This small molecule binds to this protein.
Small molecule (SMILES): O=C1O[C@H](CO)[C@@H](O)[C@H](O[C@H]2O[C@H](CO)[C@@H](O)[C@H](O)[C@@H]2O)[C@@H]1O

Binding-site contacts:
Ligand atom O2 contacts residue ASP37 of chain 2.B at 2.7 Å (salt-bridge).
Ligand atom O3 contacts residue ASP28 of chain 2.A at 4.2 Å.
Ligand atom C2 contacts residue ASP28 of chain 2.A at 3.5 Å.
Ligand atom C6 contacts residue ALA42 of chain 2.A at 4.5 Å (hydrophobic).
Ligand atom C4 contacts residue ASN30 of chain 2.A at 4.2 Å.
Ligand atom C6 contacts residue PO41 of chain 2.J at 3.3 Å.
Ligand atom C1 contacts residue TYR34 of chain 2.A at 3.8 Å (hydrophobic).
Ligand atom C2 contacts residue TYR34 of chain 2.A at 3.6 Å (hydrophobic).
Ligand atom C5 contacts residue ASN30 of chain 2.A at 4.0 Å.
Ligand atom O3 contacts residue LYS38 of chain 2.B at 2.8 Å (salt-bridge).
Ligand atom O6 contacts residue PO41 of chain 2.J at 2.8 Å (h-bond).
Ligand atom C2 contacts residue GLN26 of chain 2.A at 3.7 Å.
Ligand atom O4 contacts residue TYR34 of chain 2.A at 2.7 Å (h-bond).
Ligand atom O2 contacts residue ASN30 of chain 2.A at 3.1 Å (h-bond).
Ligand atom C6 contacts residue PRO39 of chain 2.A at 3.9 Å (hydrophobic).
Ligand atom O6 contacts residue ALA42 of chain 2.A at 4.4 Å.
Ligand atom C5 contacts residue ASP28 of chain 2.A at 4.1 Å.
Ligand atom C4 contacts residue GLN26 of chain 2.A at 4.4 Å.
Ligand atom O4 contacts residue ASP28 of chain 2.A at 4.3 Å.
Ligand atom C1 contacts residue ASN30 of chain 2.A at 3.8 Å.
Ligand atom C1 contacts residue GLN26 of chain 2.A at 4.3 Å.
Ligand atom O3 contacts residue TYR34 of chain 2.A at 3.4 Å (h-bond).
Ligand atom C2 contacts residue ASP37 of chain 2.B at 3.4 Å.
Ligand atom O6 contacts residue ASN30 of chain 2.A at 4.4 Å.
Ligand atom O3 contacts residue GLN26 of chain 2.A at 3.2 Å (h-bond).
Ligand atom O4 contacts residue PRO39 of chain 2.A at 4.1 Å.
Ligand atom C6 contacts residue ASN30 of chain 2.A at 4.0 Å.
Ligand atom O2 contacts residue GLN26 of chain 2.A at 3.2 Å (h-bond).
Ligand atom C3 contacts residue TYR34 of chain 2.A at 4.0 Å (hydrophobic).
Ligand atom O2 contacts residue TYR34 of chain 2.A at 4.4 Å.
Ligand atom C3 contacts residue GLN26 of chain 2.A at 3.8 Å.
Ligand atom C2 contacts residue LYS38 of chain 2.B at 3.8 Å.
Ligand atom C2 contacts residue ASN30 of chain 2.A at 4.0 Å.
Ligand atom C3 contacts residue LYS38 of chain 2.B at 3.9 Å.
Ligand atom O2 contacts residue LYS38 of chain 2.B at 3.0 Å (salt-bridge).
Ligand atom O5 contacts residue ASN30 of chain 2.A at 3.2 Å (h-bond).
Ligand atom O2 contacts residue ASP28 of chain 2.A at 2.8 Å (salt-bridge).
Ligand atom C4 contacts residue TYR34 of chain 2.A at 3.5 Å (hydrophobic).
Ligand atom C4 contacts residue VAL32 of chain 2.A at 4.4 Å (hydrophobic).
Ligand atom C1 contacts residue ASP37 of chain 2.B at 4.0 Å.

Sequence of chain 2.B:
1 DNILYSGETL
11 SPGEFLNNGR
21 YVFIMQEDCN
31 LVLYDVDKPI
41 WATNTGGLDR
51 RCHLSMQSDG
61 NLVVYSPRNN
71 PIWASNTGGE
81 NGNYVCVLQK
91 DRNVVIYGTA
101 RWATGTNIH

Sequence of chain 2.A:
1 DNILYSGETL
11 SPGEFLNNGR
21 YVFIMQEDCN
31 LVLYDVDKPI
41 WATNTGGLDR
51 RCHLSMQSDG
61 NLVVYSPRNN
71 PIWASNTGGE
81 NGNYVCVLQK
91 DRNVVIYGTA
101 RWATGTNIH